Sequence of chain 1.A:
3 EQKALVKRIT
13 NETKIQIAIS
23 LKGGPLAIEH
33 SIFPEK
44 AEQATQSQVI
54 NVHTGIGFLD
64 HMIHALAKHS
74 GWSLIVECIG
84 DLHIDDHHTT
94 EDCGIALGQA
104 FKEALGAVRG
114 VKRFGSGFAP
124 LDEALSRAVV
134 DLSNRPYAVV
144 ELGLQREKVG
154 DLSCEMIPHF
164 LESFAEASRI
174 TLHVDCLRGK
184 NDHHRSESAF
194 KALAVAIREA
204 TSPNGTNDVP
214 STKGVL

Binding-site contacts:
Ligand atom O10 contacts residue LYS194 of chain 1.M at 2.9 Å (salt-bridge).
Ligand atom N1 contacts residue MN1 of chain 1.CA at 2.7 Å.
Ligand atom N1 contacts residue GLU190 of chain 1.M at 3.2 Å (salt-bridge).
Ligand atom O11 contacts residue SER214 of chain 1.S at 3.0 Å (h-bond).
Ligand atom C8 contacts residue GLU190 of chain 1.M at 3.7 Å.
Ligand atom O11 contacts residue ARG116 of chain 1.S at 3.2 Å (salt-bridge).
Ligand atom N2 contacts residue MN1 of chain 1.CA at 3.8 Å.
Ligand atom P9 contacts residue LYS194 of chain 1.M at 3.8 Å.
Ligand atom C5 contacts residue HIS90 of chain 1.A at 3.3 Å.
Ligand atom N4 contacts residue MN1 of chain 1.Y at 2.5 Å.
Ligand atom O12 contacts residue SER214 of chain 1.S at 3.2 Å (h-bond).
Ligand atom O10 contacts residue ARG138 of chain 1.S at 3.6 Å.
Ligand atom O11 contacts residue LYS194 of chain 1.M at 3.6 Å (salt-bridge).
Ligand atom C7 contacts residue MN1 of chain 1.CA at 3.3 Å.
Ligand atom O10 contacts residue LEU124 of chain 1.M at 3.7 Å.
Ligand atom C5 contacts residue MN1 of chain 1.Y at 3.5 Å.
Ligand atom O11 contacts residue THR215 of chain 1.S at 3.6 Å.
Ligand atom O13 contacts residue HIS64 of chain 1.M at 3.1 Å (h-bond).
Ligand atom N4 contacts residue HIS90 of chain 1.A at 3.2 Å (h-bond).
Ligand atom C5 contacts residue HIS186 of chain 1.M at 3.3 Å.
Ligand atom O12 contacts residue LYS216 of chain 1.S at 2.4 Å (salt-bridge).
Ligand atom N1 contacts residue HIS186 of chain 1.M at 3.5 Å (h-bond).
Ligand atom N4 contacts residue GLU94 of chain 1.A at 2.7 Å (salt-bridge).
Ligand atom C7 contacts residue GLU190 of chain 1.M at 3.3 Å.
Ligand atom C8 contacts residue GLU14 of chain 1.A at 3.7 Å.
Ligand atom P9 contacts residue SER214 of chain 1.S at 3.7 Å.
Ligand atom N4 contacts residue HIS187 of chain 1.M at 3.0 Å (h-bond).
Ligand atom C3 contacts residue GLU94 of chain 1.A at 2.9 Å.
Ligand atom O13 contacts residue MN1 of chain 1.CA at 1.9 Å.
Ligand atom C5 contacts residue MN1 of chain 1.CA at 3.6 Å.
Ligand atom N1 contacts residue HIS91 of chain 1.A at 3.1 Å (h-bond).
Ligand atom C5 contacts residue GLU94 of chain 1.A at 3.8 Å.
Ligand atom O13 contacts residue HIS91 of chain 1.A at 2.8 Å (h-bond).
Ligand atom C6 contacts residue HIS91 of chain 1.A at 3.8 Å.
Ligand atom C5 contacts residue GLU190 of chain 1.M at 3.8 Å.
Ligand atom N2 contacts residue HIS91 of chain 1.A at 3.7 Å.
Ligand atom C5 contacts residue HIS187 of chain 1.M at 3.4 Å.
Ligand atom C3 contacts residue MN1 of chain 1.Y at 3.4 Å.
Ligand atom O10 contacts residue ARG116 of chain 1.S at 3.6 Å (salt-bridge).
Ligand atom O13 contacts residue GLU190 of chain 1.M at 2.7 Å (salt-bridge).

Sequence of chain 1.M:
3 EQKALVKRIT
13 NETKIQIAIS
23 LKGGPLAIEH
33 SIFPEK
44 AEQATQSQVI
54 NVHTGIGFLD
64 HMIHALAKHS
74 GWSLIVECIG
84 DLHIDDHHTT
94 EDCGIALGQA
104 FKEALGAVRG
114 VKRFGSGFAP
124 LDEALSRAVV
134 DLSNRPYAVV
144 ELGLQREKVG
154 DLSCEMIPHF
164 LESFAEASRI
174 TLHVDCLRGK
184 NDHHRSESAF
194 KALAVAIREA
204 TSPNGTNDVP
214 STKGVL

The protein below binds the small molecule below.
Small molecule (SMILES): O=P(O)(O)C[C@H](O)Cn1cncn1

Sequence of chain 1.S:
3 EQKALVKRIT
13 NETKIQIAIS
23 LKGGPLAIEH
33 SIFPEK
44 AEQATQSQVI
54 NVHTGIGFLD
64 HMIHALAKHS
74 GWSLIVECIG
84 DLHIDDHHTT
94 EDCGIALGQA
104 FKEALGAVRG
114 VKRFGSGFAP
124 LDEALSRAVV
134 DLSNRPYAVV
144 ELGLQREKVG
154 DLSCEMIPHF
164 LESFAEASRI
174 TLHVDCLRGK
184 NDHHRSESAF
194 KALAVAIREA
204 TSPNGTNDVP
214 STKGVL